Binding-site contacts:
Ligand atom C13 contacts residue ARG83 of chain 1.B at 3.7 Å.
Ligand atom O01 contacts residue SER87 of chain 1.B at 3.7 Å.
Ligand atom C04 contacts residue ALA137 of chain 1.B at 3.5 Å (hydrophobic).
Ligand atom C04 contacts residue VAL133 of chain 1.B at 3.3 Å (hydrophobic).
Ligand atom C05 contacts residue GLY136 of chain 1.B at 3.8 Å.
Ligand atom O17 contacts residue ASP131 of chain 1.B at 3.6 Å (salt-bridge).
Ligand atom O09 contacts residue VAL133 of chain 1.B at 4.0 Å.
Ligand atom C07 contacts residue SER87 of chain 1.B at 3.5 Å.
Ligand atom C10 contacts residue ARG83 of chain 1.B at 3.5 Å.
Ligand atom C03 contacts residue ALA137 of chain 1.B at 3.3 Å (hydrophobic).
Ligand atom C04 contacts residue GLY136 of chain 1.B at 3.5 Å.
Ligand atom C06 contacts residue GLY136 of chain 1.B at 4.0 Å.
Ligand atom C06 contacts residue SER87 of chain 1.B at 3.8 Å.
Ligand atom C02 contacts residue ALA137 of chain 1.B at 3.8 Å (hydrophobic).
Ligand atom C08 contacts residue GLY136 of chain 1.B at 3.8 Å.
Ligand atom C02 contacts residue SER87 of chain 1.B at 3.7 Å.
Ligand atom O01 contacts residue LEU146 of chain 1.B at 4.2 Å.
Ligand atom C12 contacts residue ARG83 of chain 1.B at 3.5 Å.
Ligand atom C03 contacts residue VAL86 of chain 1.B at 4.0 Å (hydrophobic).
Ligand atom C11 contacts residue ARG83 of chain 1.B at 3.4 Å.
Ligand atom C03 contacts residue GLY136 of chain 1.B at 3.6 Å.
Ligand atom O09 contacts residue ASP132 of chain 1.B at 3.6 Å.
Ligand atom O01 contacts residue ALA90 of chain 1.B at 3.6 Å.
Ligand atom C14 contacts residue ARG83 of chain 1.B at 3.8 Å.
Ligand atom C14 contacts residue ASP131 of chain 1.B at 3.9 Å.
Ligand atom C15 contacts residue ARG83 of chain 1.B at 3.7 Å.
Ligand atom O09 contacts residue ARG139 of chain 1.B at 3.9 Å.
Ligand atom O09 contacts residue ARG83 of chain 1.B at 4.1 Å.
Ligand atom O09 contacts residue GLY136 of chain 1.B at 3.3 Å.
Ligand atom O16 contacts residue ASP131 of chain 1.B at 3.7 Å.
Ligand atom C08 contacts residue ARG83 of chain 1.B at 3.9 Å.
Ligand atom C03 contacts residue VAL133 of chain 1.B at 3.7 Å (hydrophobic).
Ligand atom O18 contacts residue ARG83 of chain 1.B at 3.6 Å.
Ligand atom O01 contacts residue ALA137 of chain 1.B at 3.9 Å.
Ligand atom C15 contacts residue ASP131 of chain 1.B at 4.2 Å.
Ligand atom C07 contacts residue GLY136 of chain 1.B at 4.0 Å.
Ligand atom C15 contacts residue ARG139 of chain 1.B at 4.1 Å.
Ligand atom O16 contacts residue ARG139 of chain 1.B at 3.1 Å (salt-bridge).
Ligand atom O17 contacts residue ARG83 of chain 1.B at 4.1 Å.
Ligand atom C02 contacts residue GLY136 of chain 1.B at 4.0 Å.

The small molecule below binds the protein below.
Small molecule (SMILES): O=C(c1ccc(O)cc1)c1ccc(O)c(O)c1O

Sequence of chain 1.B:
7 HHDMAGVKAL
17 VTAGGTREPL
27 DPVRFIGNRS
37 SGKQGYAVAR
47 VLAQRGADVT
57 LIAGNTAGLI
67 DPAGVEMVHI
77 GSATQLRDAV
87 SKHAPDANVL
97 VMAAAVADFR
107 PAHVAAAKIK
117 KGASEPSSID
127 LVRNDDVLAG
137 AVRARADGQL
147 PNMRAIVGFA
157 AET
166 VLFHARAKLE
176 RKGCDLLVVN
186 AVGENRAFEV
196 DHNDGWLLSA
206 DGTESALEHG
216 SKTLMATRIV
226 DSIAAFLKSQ